Binding-site contacts:
Ligand atom C28 contacts residue HIS194 of chain 1.D at 3.6 Å.
Ligand atom C8 contacts residue VAL103 of chain 1.D at 3.3 Å (hydrophobic).
Ligand atom O35 contacts residue ZN1 of chain 1.K at 2.3 Å.
Ligand atom O23 contacts residue LEU137 of chain 1.D at 2.8 Å (h-bond).
Ligand atom C32 contacts residue LEU190 of chain 1.D at 3.6 Å (hydrophobic).
Ligand atom O30 contacts residue VAL191 of chain 1.D at 3.7 Å.
Ligand atom O19 contacts residue ZN1 of chain 1.K at 1.9 Å.
Ligand atom C5 contacts residue VAL103 of chain 1.D at 3.6 Å (hydrophobic).
Ligand atom N7 contacts residue VAL103 of chain 1.D at 3.7 Å.
Ligand atom O30 contacts residue LEU190 of chain 1.D at 3.5 Å (h-bond).
Ligand atom O19 contacts residue HIS204 of chain 1.D at 2.5 Å (h-bond).
Ligand atom C16 contacts residue THR136 of chain 1.D at 3.5 Å.
Ligand atom C17 contacts residue HIS204 of chain 1.D at 3.6 Å.
Ligand atom O35 contacts residue HIS194 of chain 1.D at 3.4 Å (h-bond).
Ligand atom C28 contacts residue ALA228 of chain 1.D at 3.6 Å (hydrophobic).
Ligand atom C34 contacts residue VAL229 of chain 1.D at 3.3 Å (hydrophobic).
Ligand atom O9 contacts residue LEU139 of chain 1.D at 3.6 Å.
Ligand atom O35 contacts residue GLU195 of chain 1.D at 2.5 Å (salt-bridge).
Ligand atom O19 contacts residue HIS194 of chain 1.D at 3.3 Å (h-bond).
Ligand atom N20 contacts residue GLY138 of chain 1.D at 3.0 Å (h-bond).
Ligand atom C33 contacts residue VAL191 of chain 1.D at 3.7 Å (hydrophobic).
Ligand atom C26 contacts residue GLU195 of chain 1.D at 3.5 Å.
Ligand atom C33 contacts residue LEU190 of chain 1.D at 3.6 Å (hydrophobic).
Ligand atom N20 contacts residue ZN1 of chain 1.K at 2.9 Å.
Ligand atom C27 contacts residue HIS194 of chain 1.D at 3.4 Å.
Ligand atom O23 contacts residue GLY138 of chain 1.D at 3.5 Å (h-bond).
Ligand atom C31 contacts residue LEU190 of chain 1.D at 3.5 Å (hydrophobic).
Ligand atom O30 contacts residue HIS194 of chain 1.D at 3.0 Å.
Ligand atom C29 contacts residue PRO226 of chain 1.D at 3.5 Å (hydrophobic).
Ligand atom C15 contacts residue GLY138 of chain 1.D at 3.3 Å.
Ligand atom C33 contacts residue VAL229 of chain 1.D at 3.6 Å (hydrophobic).
Ligand atom O35 contacts residue GLY138 of chain 1.D at 3.5 Å (h-bond).
Ligand atom N20 contacts residue GLU195 of chain 1.D at 3.3 Å (salt-bridge).
Ligand atom C29 contacts residue ALA228 of chain 1.D at 3.7 Å (hydrophobic).
Ligand atom O35 contacts residue HIS198 of chain 1.D at 3.2 Å (h-bond).
Ligand atom C25 contacts residue LEU137 of chain 1.D at 3.7 Å (hydrophobic).
Ligand atom C34 contacts residue GLU187 of chain 1.D at 3.7 Å.
Ligand atom O23 contacts residue THR136 of chain 1.D at 3.4 Å.
Ligand atom C25 contacts residue GLU195 of chain 1.D at 3.5 Å.
Ligand atom C17 contacts residue ZN1 of chain 1.K at 2.7 Å.

A small-molecule ligand and the protein it binds are described below.
Small molecule (SMILES): CC#CCOc1ccc(S(=O)(=O)CC2(C(=O)NO)CCN(S(=O)(=O)c3c(C)noc3C)CC2)cc1

Sequence of chain 1.D:
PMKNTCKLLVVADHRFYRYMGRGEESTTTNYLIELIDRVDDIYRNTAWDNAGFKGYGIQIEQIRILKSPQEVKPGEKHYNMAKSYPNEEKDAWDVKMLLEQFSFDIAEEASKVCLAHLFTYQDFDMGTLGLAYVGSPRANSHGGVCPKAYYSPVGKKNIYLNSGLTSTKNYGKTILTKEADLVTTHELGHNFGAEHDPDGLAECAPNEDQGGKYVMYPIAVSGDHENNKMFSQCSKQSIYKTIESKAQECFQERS